Sequence of chain 1.B:
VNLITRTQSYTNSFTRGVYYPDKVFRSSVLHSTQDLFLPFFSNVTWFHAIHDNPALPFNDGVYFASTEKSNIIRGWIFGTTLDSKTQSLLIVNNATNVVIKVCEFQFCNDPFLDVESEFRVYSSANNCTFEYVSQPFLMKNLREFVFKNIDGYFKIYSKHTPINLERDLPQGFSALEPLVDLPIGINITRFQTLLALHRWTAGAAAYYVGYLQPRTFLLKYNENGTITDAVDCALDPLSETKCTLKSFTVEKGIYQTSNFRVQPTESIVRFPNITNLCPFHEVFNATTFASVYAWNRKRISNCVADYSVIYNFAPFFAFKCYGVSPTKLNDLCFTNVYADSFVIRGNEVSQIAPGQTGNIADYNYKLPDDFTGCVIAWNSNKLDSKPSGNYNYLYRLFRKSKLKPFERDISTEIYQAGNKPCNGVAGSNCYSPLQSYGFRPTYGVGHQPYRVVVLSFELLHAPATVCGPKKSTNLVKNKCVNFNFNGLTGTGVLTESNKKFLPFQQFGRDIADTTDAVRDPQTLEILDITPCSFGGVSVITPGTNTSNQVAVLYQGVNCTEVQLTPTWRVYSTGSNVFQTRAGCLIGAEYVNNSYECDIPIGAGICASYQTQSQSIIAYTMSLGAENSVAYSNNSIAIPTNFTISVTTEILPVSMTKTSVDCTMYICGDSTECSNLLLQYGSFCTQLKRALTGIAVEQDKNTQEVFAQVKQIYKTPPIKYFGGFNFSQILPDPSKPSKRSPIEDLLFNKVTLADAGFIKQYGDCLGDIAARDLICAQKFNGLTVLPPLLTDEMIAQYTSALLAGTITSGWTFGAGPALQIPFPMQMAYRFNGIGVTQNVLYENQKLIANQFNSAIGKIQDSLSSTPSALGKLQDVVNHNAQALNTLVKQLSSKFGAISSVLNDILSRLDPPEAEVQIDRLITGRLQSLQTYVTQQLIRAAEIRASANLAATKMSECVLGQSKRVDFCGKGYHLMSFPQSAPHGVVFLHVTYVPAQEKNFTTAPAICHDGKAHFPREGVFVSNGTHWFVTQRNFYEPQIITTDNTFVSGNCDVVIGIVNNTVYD

This protein binds this small molecule.
Small molecule (SMILES): CC(=O)N[C@@H]1[C@@H](O)[C@H](O)[C@@H](CO)O[C@H]1O

Binding-site contacts:
Ligand atom C1 contacts residue GLU276 of chain 1.B at 3.8 Å.
Ligand atom C6 contacts residue LYS553 of chain 1.A at 3.9 Å.
Ligand atom N2 contacts residue ASN277 of chain 1.B at 2.9 Å (h-bond).
Ligand atom C7 contacts residue ASN275 of chain 1.B at 4.2 Å.
Ligand atom C8 contacts residue ASN277 of chain 1.B at 4.4 Å.
Ligand atom O7 contacts residue GLU276 of chain 1.B at 4.5 Å.
Ligand atom C5 contacts residue ASN277 of chain 1.B at 3.7 Å.
Ligand atom C4 contacts residue ASN277 of chain 1.B at 4.2 Å.
Ligand atom C2 contacts residue ASN277 of chain 1.B at 2.5 Å.
Ligand atom C2 contacts residue GLU276 of chain 1.B at 3.9 Å.
Ligand atom C7 contacts residue ASN277 of chain 1.B at 3.2 Å.
Ligand atom O5 contacts residue ASN277 of chain 1.B at 2.4 Å (h-bond).
Ligand atom C8 contacts residue ASN275 of chain 1.B at 4.0 Å.
Ligand atom C5 contacts residue LYS553 of chain 1.A at 4.4 Å.
Ligand atom O6 contacts residue LYS553 of chain 1.A at 4.1 Å.
Ligand atom C8 contacts residue GLU276 of chain 1.B at 3.4 Å.
Ligand atom O7 contacts residue ASN275 of chain 1.B at 3.9 Å.
Ligand atom C1 contacts residue ASN277 of chain 1.B at 1.4 Å.
Ligand atom O5 contacts residue LYS553 of chain 1.A at 3.8 Å.
Ligand atom C3 contacts residue ASN277 of chain 1.B at 3.8 Å.
Ligand atom O7 contacts residue ASN277 of chain 1.B at 3.1 Å (h-bond).
Ligand atom N2 contacts residue GLU276 of chain 1.B at 3.1 Å (salt-bridge).
Ligand atom C7 contacts residue GLU276 of chain 1.B at 3.5 Å.

Sequence of chain 1.A:
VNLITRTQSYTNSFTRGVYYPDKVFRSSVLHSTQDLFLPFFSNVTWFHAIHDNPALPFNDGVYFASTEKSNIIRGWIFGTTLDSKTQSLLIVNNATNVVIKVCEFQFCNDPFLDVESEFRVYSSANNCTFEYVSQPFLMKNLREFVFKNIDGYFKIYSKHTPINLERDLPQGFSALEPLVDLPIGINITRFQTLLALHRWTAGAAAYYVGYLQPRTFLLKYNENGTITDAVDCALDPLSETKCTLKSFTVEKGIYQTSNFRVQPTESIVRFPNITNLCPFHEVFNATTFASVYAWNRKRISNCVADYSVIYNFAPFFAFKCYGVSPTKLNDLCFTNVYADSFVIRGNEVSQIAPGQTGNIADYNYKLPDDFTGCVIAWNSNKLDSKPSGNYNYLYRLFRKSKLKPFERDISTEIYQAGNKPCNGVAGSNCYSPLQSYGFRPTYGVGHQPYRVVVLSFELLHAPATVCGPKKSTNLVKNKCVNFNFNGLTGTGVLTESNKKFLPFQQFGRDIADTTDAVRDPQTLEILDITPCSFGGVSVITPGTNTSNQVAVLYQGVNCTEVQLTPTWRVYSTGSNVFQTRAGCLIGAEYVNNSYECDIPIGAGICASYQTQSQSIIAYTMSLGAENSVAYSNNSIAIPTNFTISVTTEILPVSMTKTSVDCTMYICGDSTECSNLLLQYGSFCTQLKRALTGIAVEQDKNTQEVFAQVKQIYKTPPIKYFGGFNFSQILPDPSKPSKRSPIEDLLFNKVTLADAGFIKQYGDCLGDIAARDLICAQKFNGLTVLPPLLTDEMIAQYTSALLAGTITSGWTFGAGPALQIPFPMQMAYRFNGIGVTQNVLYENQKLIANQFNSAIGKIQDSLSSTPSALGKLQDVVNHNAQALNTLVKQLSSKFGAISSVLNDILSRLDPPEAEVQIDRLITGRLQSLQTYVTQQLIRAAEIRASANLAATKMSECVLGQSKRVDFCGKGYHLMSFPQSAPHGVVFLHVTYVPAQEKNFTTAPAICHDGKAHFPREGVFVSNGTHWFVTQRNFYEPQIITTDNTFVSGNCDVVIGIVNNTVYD